Sequence of chain 57.C:
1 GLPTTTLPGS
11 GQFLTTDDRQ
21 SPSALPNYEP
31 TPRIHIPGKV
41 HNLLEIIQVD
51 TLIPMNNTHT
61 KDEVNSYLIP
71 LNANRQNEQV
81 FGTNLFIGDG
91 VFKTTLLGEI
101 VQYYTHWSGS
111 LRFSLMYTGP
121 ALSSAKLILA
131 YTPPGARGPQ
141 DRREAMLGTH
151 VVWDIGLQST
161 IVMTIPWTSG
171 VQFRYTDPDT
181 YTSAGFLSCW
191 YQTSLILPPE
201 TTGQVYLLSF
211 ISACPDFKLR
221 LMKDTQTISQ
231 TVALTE

Binding-site contacts:
Ligand atom C3 contacts residue LEU106 of chain 57.A at 3.8 Å (hydrophobic).
Ligand atom O1 contacts residue MET221 of chain 57.A at 3.5 Å (h-bond).
Ligand atom C2B contacts residue MET224 of chain 57.A at 4.0 Å (hydrophobic).
Ligand atom C6B contacts residue TYR152 of chain 57.A at 3.9 Å (hydrophobic).
Ligand atom C3B contacts residue MET224 of chain 57.A at 3.6 Å (hydrophobic).
Ligand atom C4B contacts residue PHE186 of chain 57.A at 3.9 Å (hydrophobic).
Ligand atom C4A contacts residue PRO174 of chain 57.A at 3.0 Å (hydrophobic).
Ligand atom N3A contacts residue TYR152 of chain 57.A at 4.0 Å.
Ligand atom C1C contacts residue TYR128 of chain 57.A at 3.3 Å (hydrophobic).
Ligand atom C3C contacts residue TYR152 of chain 57.A at 3.8 Å (hydrophobic).
Ligand atom O1A contacts residue MET224 of chain 57.A at 3.5 Å (h-bond).
Ligand atom C5B contacts residue TYR152 of chain 57.A at 3.7 Å (hydrophobic).
Ligand atom O1 contacts residue ILE104 of chain 57.A at 3.4 Å.
Ligand atom C2C contacts residue VAL191 of chain 57.A at 4.0 Å (hydrophobic).
Ligand atom C1B contacts residue VAL188 of chain 57.A at 4.0 Å (hydrophobic).
Ligand atom N2 contacts residue MET221 of chain 57.A at 3.5 Å (h-bond).
Ligand atom CL2 contacts residue MET224 of chain 57.A at 3.4 Å.
Ligand atom C2B contacts residue TYR128 of chain 57.A at 3.9 Å (hydrophobic).
Ligand atom C3B contacts residue PHE186 of chain 57.A at 3.9 Å (hydrophobic).
Ligand atom N3A contacts residue ALA24 of chain 57.C at 3.8 Å.
Ligand atom C5 contacts residue TYR128 of chain 57.A at 3.8 Å (hydrophobic).
Ligand atom CL2 contacts residue TYR128 of chain 57.A at 3.2 Å.
Ligand atom C2A contacts residue PHE186 of chain 57.A at 3.8 Å (hydrophobic).
Ligand atom C31 contacts residue LEU106 of chain 57.A at 4.0 Å (hydrophobic).
Ligand atom C3C contacts residue ILE104 of chain 57.A at 3.7 Å (hydrophobic).
Ligand atom C4 contacts residue LEU106 of chain 57.A at 3.9 Å (hydrophobic).
Ligand atom C4B contacts residue TYR152 of chain 57.A at 3.6 Å (hydrophobic).
Ligand atom C5A contacts residue VAL176 of chain 57.A at 3.5 Å (hydrophobic).
Ligand atom C5A contacts residue ALA150 of chain 57.A at 3.5 Å (hydrophobic).
Ligand atom N3A contacts residue PRO174 of chain 57.A at 3.3 Å (h-bond).
Ligand atom C4A contacts residue SER175 of chain 57.A at 3.8 Å.
Ligand atom O1A contacts residue PHE186 of chain 57.A at 3.4 Å.
Ligand atom C4A contacts residue ALA150 of chain 57.A at 4.0 Å (hydrophobic).
Ligand atom C2A contacts residue TYR152 of chain 57.A at 3.8 Å (hydrophobic).
Ligand atom CL1 contacts residue VAL188 of chain 57.A at 3.7 Å.
Ligand atom CL2 contacts residue ILE104 of chain 57.A at 3.5 Å.
Ligand atom O1B contacts residue VAL188 of chain 57.A at 3.7 Å.
Ligand atom CL1 contacts residue TYR152 of chain 57.A at 3.9 Å.
Ligand atom CL1 contacts residue LEU25 of chain 57.C at 3.7 Å.
Ligand atom C5A contacts residue PHE186 of chain 57.A at 4.0 Å (hydrophobic).

Sequence of chain 57.A:
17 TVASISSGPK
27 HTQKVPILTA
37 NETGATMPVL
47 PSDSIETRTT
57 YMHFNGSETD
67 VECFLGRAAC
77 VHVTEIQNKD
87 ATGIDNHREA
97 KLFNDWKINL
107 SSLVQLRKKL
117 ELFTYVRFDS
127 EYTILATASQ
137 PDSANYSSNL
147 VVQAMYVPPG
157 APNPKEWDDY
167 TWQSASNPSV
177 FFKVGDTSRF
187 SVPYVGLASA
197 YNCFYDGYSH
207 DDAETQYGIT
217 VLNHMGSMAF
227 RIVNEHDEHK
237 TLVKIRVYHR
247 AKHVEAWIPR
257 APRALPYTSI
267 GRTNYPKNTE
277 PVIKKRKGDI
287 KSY

A small-molecule ligand and the protein it binds are described below.
Small molecule (SMILES): Cc1cc(CCCOc2c(Cl)cc(C3=NCCO3)cc2Cl)on1

Sequence of chain 58.C:
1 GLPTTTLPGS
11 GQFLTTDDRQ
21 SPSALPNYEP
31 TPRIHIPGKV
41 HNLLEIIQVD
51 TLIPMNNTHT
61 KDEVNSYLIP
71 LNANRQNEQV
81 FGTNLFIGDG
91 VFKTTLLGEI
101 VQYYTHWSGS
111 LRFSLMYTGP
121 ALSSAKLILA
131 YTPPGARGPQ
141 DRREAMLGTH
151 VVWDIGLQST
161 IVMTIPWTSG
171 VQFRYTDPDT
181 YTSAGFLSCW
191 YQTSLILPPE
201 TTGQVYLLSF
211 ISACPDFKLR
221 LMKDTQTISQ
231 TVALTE